Sequence of chain 1.I:
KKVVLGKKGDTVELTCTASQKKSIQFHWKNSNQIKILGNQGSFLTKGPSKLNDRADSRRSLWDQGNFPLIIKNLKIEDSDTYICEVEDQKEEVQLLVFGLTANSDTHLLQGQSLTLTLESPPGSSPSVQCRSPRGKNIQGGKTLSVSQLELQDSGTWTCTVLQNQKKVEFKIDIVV

The protein below binds the small molecule below.
Small molecule (SMILES): CC(=O)N[C@H]1[C@H](O[C@H]2[C@H](O)[C@@H](NC(C)=O)CO[C@@H]2CO)O[C@H](CO)[C@@H](O[C@@H]2O[C@H](CO)[C@@H](O)[C@H](O[C@H]3O[C@H](CO)[C@@H](O)[C@H](O)[C@@H]3O)[C@@H]2O)[C@@H]1O

Binding-site contacts:
Ligand atom O5 contacts residue HIS377 of chain 1.H at 4.5 Å.
Ligand atom C1 contacts residue ASN376 of chain 1.H at 1.4 Å.
Ligand atom C1 contacts residue HIS377 of chain 1.H at 4.2 Å.
Ligand atom O7 contacts residue ASN376 of chain 1.H at 4.3 Å.
Ligand atom C3 contacts residue ASN376 of chain 1.H at 3.7 Å.
Ligand atom O5 contacts residue ARG480 of chain 1.H at 2.6 Å (salt-bridge).
Ligand atom C5 contacts residue ARG480 of chain 1.H at 3.7 Å.
Ligand atom C4 contacts residue ASN376 of chain 1.H at 4.2 Å.
Ligand atom C2 contacts residue ARG480 of chain 1.H at 4.2 Å.
Ligand atom C5 contacts residue ASN376 of chain 1.H at 3.6 Å.
Ligand atom C8 contacts residue THR408 of chain 1.H at 4.2 Å.
Ligand atom C8 contacts residue ILE374 of chain 1.H at 4.3 Å (hydrophobic).
Ligand atom C7 contacts residue ASN376 of chain 1.H at 3.8 Å.
Ligand atom O6 contacts residue ASN52 of chain 1.I at 4.4 Å.
Ligand atom C1 contacts residue ARG480 of chain 1.H at 3.4 Å.
Ligand atom C2 contacts residue ASN376 of chain 1.H at 2.4 Å.
Ligand atom C6 contacts residue ARG480 of chain 1.H at 3.6 Å.
Ligand atom O5 contacts residue ASN376 of chain 1.H at 2.3 Å (h-bond).
Ligand atom C5 contacts residue HIS377 of chain 1.H at 4.4 Å.
Ligand atom N2 contacts residue ASN376 of chain 1.H at 2.8 Å (h-bond).
Ligand atom C8 contacts residue PHE375 of chain 1.H at 4.5 Å (hydrophobic).

Sequence of chain 1.H:
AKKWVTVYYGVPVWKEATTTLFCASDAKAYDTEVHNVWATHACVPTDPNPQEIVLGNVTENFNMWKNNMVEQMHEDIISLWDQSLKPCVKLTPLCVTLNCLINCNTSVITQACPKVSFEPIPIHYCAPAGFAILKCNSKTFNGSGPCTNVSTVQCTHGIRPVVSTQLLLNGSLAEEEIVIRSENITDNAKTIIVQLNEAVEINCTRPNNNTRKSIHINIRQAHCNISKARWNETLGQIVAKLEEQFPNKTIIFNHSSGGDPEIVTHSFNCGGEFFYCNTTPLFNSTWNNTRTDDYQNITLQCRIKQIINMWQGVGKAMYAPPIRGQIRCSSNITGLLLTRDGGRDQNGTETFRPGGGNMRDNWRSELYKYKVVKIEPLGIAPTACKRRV